Binding-site contacts:
Ligand atom C3 contacts residue GLU34 of chain 1.A at 3.0 Å.
Ligand atom C7 contacts residue THR32 of chain 1.A at 4.0 Å.
Ligand atom C8 contacts residue THR32 of chain 1.A at 3.7 Å.
Ligand atom O4 contacts residue PRO56 of chain 1.A at 3.9 Å.
Ligand atom O7 contacts residue THR32 of chain 1.A at 3.9 Å.
Ligand atom C1 contacts residue GLN72 of chain 1.A at 3.9 Å.
Ligand atom C6 contacts residue GLU34 of chain 1.A at 3.5 Å.
Ligand atom O4 contacts residue PHE36 of chain 1.A at 3.9 Å.
Ligand atom C8 contacts residue ASN31 of chain 1.A at 3.5 Å.
Ligand atom O5 contacts residue GLN72 of chain 1.A at 3.3 Å (h-bond).
Ligand atom C7 contacts residue SER33 of chain 1.A at 3.9 Å.
Ligand atom C4 contacts residue GLU34 of chain 1.A at 3.9 Å.
Ligand atom C6 contacts residue PHE36 of chain 1.A at 3.3 Å (hydrophobic).
Ligand atom O5 contacts residue GLU34 of chain 1.A at 3.8 Å.
Ligand atom C6 contacts residue GLN72 of chain 1.A at 3.5 Å.
Ligand atom O7 contacts residue SER33 of chain 1.A at 3.1 Å.
Ligand atom C8 contacts residue PRO74 of chain 1.A at 4.1 Å (hydrophobic).
Ligand atom C5 contacts residue PHE36 of chain 1.A at 3.6 Å (hydrophobic).
Ligand atom O7 contacts residue ASN31 of chain 1.A at 3.9 Å.
Ligand atom C1 contacts residue ASN31 of chain 1.A at 1.4 Å.
Ligand atom C3 contacts residue GLU34 of chain 1.A at 4.1 Å.
Ligand atom O2 contacts residue GLU34 of chain 1.A at 3.2 Å (salt-bridge).
Ligand atom C2 contacts residue GLU34 of chain 1.A at 3.7 Å.
Ligand atom O3 contacts residue GLU34 of chain 1.A at 3.0 Å (salt-bridge).
Ligand atom C5 contacts residue GLU34 of chain 1.A at 3.6 Å.
Ligand atom C4 contacts residue PHE36 of chain 1.A at 3.7 Å (hydrophobic).
Ligand atom O7 contacts residue GLU34 of chain 1.A at 3.5 Å (salt-bridge).
Ligand atom N2 contacts residue ASN31 of chain 1.A at 2.9 Å (h-bond).
Ligand atom O5 contacts residue PHE36 of chain 1.A at 3.5 Å.
Ligand atom C4 contacts residue GLU34 of chain 1.A at 3.4 Å.
Ligand atom C2 contacts residue ASN31 of chain 1.A at 2.5 Å.
Ligand atom O3 contacts residue GLU34 of chain 1.A at 3.8 Å.
Ligand atom C1 contacts residue PHE36 of chain 1.A at 4.0 Å (hydrophobic).
Ligand atom C2 contacts residue SER33 of chain 1.A at 4.0 Å.
Ligand atom C5 contacts residue ASN31 of chain 1.A at 3.7 Å.
Ligand atom C1 contacts residue SER33 of chain 1.A at 3.8 Å.
Ligand atom C3 contacts residue ASN31 of chain 1.A at 3.8 Å.
Ligand atom O5 contacts residue ASN31 of chain 1.A at 2.4 Å (h-bond).
Ligand atom C7 contacts residue ASN31 of chain 1.A at 3.6 Å.
Ligand atom C8 contacts residue GLN72 of chain 1.A at 4.1 Å.

A small-molecule ligand and the protein it binds are described below.
Small molecule (SMILES): CC(=O)N[C@H]1[C@H](O[C@H]2[C@H](O)[C@@H](NC(C)=O)CO[C@@H]2CO[C@@H]2O[C@@H](C)[C@@H](O)[C@@H](O)[C@@H]2O)O[C@H](CO)[C@@H](O)[C@@H]1O

Sequence of chain 1.A:
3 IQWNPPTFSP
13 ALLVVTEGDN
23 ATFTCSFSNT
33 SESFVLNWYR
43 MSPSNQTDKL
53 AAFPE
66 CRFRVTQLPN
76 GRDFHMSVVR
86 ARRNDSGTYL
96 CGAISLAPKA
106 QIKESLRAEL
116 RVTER